Sequence of chain 1.A:
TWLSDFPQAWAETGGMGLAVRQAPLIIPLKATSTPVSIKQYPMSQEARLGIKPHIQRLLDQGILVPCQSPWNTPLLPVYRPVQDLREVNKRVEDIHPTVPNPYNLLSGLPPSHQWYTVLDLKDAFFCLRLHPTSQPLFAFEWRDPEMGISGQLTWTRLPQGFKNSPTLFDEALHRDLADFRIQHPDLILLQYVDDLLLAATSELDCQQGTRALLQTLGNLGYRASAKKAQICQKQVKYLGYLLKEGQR

This small molecule binds to this protein.
Small molecule (SMILES): Cc1cn([C@H]2C[C@H](O[P](=O)(O)OC[C@H]3O[C@@H](n4cc(C)c(=O)[nH]c4=O)C[C@@H]3O[P](=O)(O)OC[C@H]3O[C@@H](n4cnc5c(N)ncnc54)C[C@@H]3O[P](=O)(O)OC[C@H]3O[C@@H](n4cc(C)c(=O)[nH]c4=O)C[C@@H]3O[P](=O)(O)OC[C@H]3O[C@@H]([n+]4cc[n+]5c(O)nc(N)[nH]c4-5)C[C@@H]3O[P](=O)(O)OC[C@H]3O[C@@H](n4cnc5c(N)[nH]c(=O)nc54)C[C@@H]3O[P](=O)(O)OC[C@H]3O[C@@H](n4cc(C)c(=O)[nH]c4=O)C[C@@H]3O)[C@@H](CO[P](=O)(O)O[C@H]3C[C@H](n4ccc(N)nc4=O)O[C@@H]3CO)O2)c(=O)[nH]c1=O

Binding-site contacts:
Ligand atom O2 contacts residue DG8 of chain 1.C at 3.4 Å (h-bond).
Ligand atom O2 contacts residue DA6 of chain 1.C at 3.4 Å.
Ligand atom N1 contacts residue JSP2 of chain 1.C at 3.0 Å (h-bond).
Ligand atom N1 contacts residue 1W53 of chain 1.C at 2.9 Å (h-bond).
Ligand atom N1 contacts residue DA6 of chain 1.C at 3.4 Å.
Ligand atom C2 contacts residue DA4 of chain 1.C at 3.2 Å.
Ligand atom O6 contacts residue 1W53 of chain 1.C at 3.0 Å (h-bond).
Ligand atom C4' contacts residue ARG97 of chain 1.A at 3.4 Å.
Ligand atom O2 contacts residue ARG97 of chain 1.A at 2.6 Å (salt-bridge).
Ligand atom C2 contacts residue DA6 of chain 1.C at 3.3 Å.
Ligand atom N2 contacts residue 1W53 of chain 1.C at 2.8 Å (h-bond).
Ligand atom O2 contacts residue DA4 of chain 1.C at 3.5 Å.
Ligand atom N6 contacts residue DA4 of chain 1.C at 3.3 Å (h-bond).
Ligand atom O2 contacts residue DG8 of chain 1.C at 2.7 Å (h-bond).
Ligand atom O2 contacts residue JSP2 of chain 1.C at 3.3 Å (h-bond).
Ligand atom N4 contacts residue DG8 of chain 1.C at 3.1 Å (h-bond).
Ligand atom C6 contacts residue JSP2 of chain 1.C at 3.5 Å.
Ligand atom O4 contacts residue DA1 of chain 1.C at 2.4 Å (h-bond).
Ligand atom N4 contacts residue DA7 of chain 1.C at 3.0 Å (h-bond).
Ligand atom N3 contacts residue DA7 of chain 1.C at 2.9 Å (h-bond).
Ligand atom O4' contacts residue ARG97 of chain 1.A at 2.8 Å (salt-bridge).
Ligand atom C5' contacts residue TYR45 of chain 1.A at 3.4 Å (hydrophobic).
Ligand atom O6 contacts residue JSP2 of chain 1.C at 3.4 Å (h-bond).
Ligand atom O4 contacts residue DA7 of chain 1.C at 3.1 Å (h-bond).
Ligand atom C4 contacts residue DA1 of chain 1.C at 3.3 Å.
Ligand atom N1 contacts residue DT5 of chain 1.C at 3.0 Å (h-bond).
Ligand atom C2 contacts residue 1W53 of chain 1.C at 3.3 Å.
Ligand atom C6 contacts residue 1W53 of chain 1.C at 3.4 Å.
Ligand atom N3 contacts residue DA1 of chain 1.C at 3.0 Å (h-bond).
Ligand atom O4 contacts residue DA6 of chain 1.C at 3.2 Å (h-bond).
Ligand atom O4 contacts residue DA4 of chain 1.C at 3.0 Å (h-bond).
Ligand atom N3 contacts residue DA4 of chain 1.C at 2.8 Å (h-bond).
Ligand atom N6 contacts residue DT5 of chain 1.C at 3.3 Å (h-bond).
Ligand atom C6 contacts residue DA1 of chain 1.C at 3.3 Å.
Ligand atom N3 contacts residue DG8 of chain 1.C at 2.9 Å (h-bond).
Ligand atom N3 contacts residue DA6 of chain 1.C at 2.8 Å (h-bond).
Ligand atom N2 contacts residue DA4 of chain 1.C at 3.2 Å (h-bond).
Ligand atom N1 contacts residue DA4 of chain 1.C at 3.2 Å (h-bond).
Ligand atom N6 contacts residue JSP2 of chain 1.C at 2.9 Å (h-bond).
Ligand atom N6 contacts residue DA1 of chain 1.C at 3.0 Å (h-bond).